Binding-site contacts:
Ligand atom C5 contacts residue ASN297 of chain 1.E at 3.6 Å.
Ligand atom C1 contacts residue ASN297 of chain 1.E at 1.4 Å.
Ligand atom N2 contacts residue ASN297 of chain 1.E at 3.0 Å (h-bond).
Ligand atom C8 contacts residue LYS286 of chain 1.E at 3.6 Å.
Ligand atom C2 contacts residue ASN297 of chain 1.E at 2.5 Å.
Ligand atom O7 contacts residue ASN297 of chain 1.E at 3.6 Å (h-bond).
Ligand atom C5 contacts residue GLY313 of chain 1.E at 4.2 Å.
Ligand atom C7 contacts residue ASN297 of chain 1.E at 3.3 Å.
Ligand atom O6 contacts residue SER314 of chain 1.E at 3.9 Å.
Ligand atom C3 contacts residue ASN297 of chain 1.E at 3.8 Å.
Ligand atom C8 contacts residue VAL298 of chain 1.E at 3.8 Å (hydrophobic).
Ligand atom O6 contacts residue GLY313 of chain 1.E at 2.9 Å (h-bond).
Ligand atom C8 contacts residue ASN297 of chain 1.E at 3.2 Å.
Ligand atom C1 contacts residue GLY313 of chain 1.E at 4.0 Å.
Ligand atom C4 contacts residue ASN297 of chain 1.E at 4.2 Å.
Ligand atom C6 contacts residue GLY313 of chain 1.E at 4.1 Å.
Ligand atom O5 contacts residue THR44 of chain 1.E at 4.3 Å.
Ligand atom O5 contacts residue GLY313 of chain 1.E at 3.2 Å.
Ligand atom C8 contacts residue THR44 of chain 1.E at 4.1 Å.
Ligand atom C1 contacts residue THR44 of chain 1.E at 4.0 Å.
Ligand atom O5 contacts residue ASN297 of chain 1.E at 2.3 Å (h-bond).

The protein below binds the small molecule below.
Small molecule (SMILES): CC(=O)N[C@H]1[C@H](O[C@H]2[C@H](O)[C@@H](NC(C)=O)CO[C@@H]2CO)O[C@H](CO)[C@@H](O)[C@@H]1O

Sequence of chain 1.E:
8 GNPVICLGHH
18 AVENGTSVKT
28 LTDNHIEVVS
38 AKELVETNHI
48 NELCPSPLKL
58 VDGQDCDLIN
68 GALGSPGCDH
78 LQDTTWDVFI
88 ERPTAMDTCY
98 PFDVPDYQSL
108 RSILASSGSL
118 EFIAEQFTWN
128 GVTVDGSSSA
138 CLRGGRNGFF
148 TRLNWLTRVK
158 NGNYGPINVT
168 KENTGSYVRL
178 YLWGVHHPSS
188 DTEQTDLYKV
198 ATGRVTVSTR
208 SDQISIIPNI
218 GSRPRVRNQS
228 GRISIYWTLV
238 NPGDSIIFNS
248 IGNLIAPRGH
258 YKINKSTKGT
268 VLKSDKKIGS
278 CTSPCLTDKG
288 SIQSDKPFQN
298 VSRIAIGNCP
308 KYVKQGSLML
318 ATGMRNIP